Sequence of chain 1.C:
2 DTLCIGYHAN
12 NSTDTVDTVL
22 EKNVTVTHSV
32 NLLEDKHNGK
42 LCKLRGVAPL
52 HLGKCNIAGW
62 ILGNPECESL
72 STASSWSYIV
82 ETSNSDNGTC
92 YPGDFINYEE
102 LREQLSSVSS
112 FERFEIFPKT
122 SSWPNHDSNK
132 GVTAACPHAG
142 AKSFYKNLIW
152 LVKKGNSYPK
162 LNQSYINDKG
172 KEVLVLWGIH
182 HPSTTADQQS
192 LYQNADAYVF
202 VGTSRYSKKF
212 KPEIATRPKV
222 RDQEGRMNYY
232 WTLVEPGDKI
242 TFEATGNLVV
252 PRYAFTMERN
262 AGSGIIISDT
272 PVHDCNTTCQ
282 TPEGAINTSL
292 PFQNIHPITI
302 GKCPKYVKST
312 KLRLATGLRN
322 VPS

Binding-site contacts:
Ligand atom C2 contacts residue ASN277 of chain 1.C at 3.8 Å.
Ligand atom C1 contacts residue ASN288 of chain 1.C at 1.4 Å.
Ligand atom C1 contacts residue ASN277 of chain 1.C at 4.4 Å.
Ligand atom O7 contacts residue ASN39 of chain 1.C at 3.0 Å (h-bond).
Ligand atom C7 contacts residue ASN277 of chain 1.C at 3.3 Å.
Ligand atom C8 contacts residue CYS276 of chain 1.C at 3.7 Å (hydrophobic).
Ligand atom C3 contacts residue ASN288 of chain 1.C at 3.7 Å.
Ligand atom O5 contacts residue ASN288 of chain 1.C at 2.5 Å (h-bond).
Ligand atom N2 contacts residue ASN288 of chain 1.C at 2.8 Å (h-bond).
Ligand atom C8 contacts residue THR278 of chain 1.C at 3.9 Å.
Ligand atom O7 contacts residue ASN288 of chain 1.C at 3.0 Å (h-bond).
Ligand atom C7 contacts residue ASN39 of chain 1.C at 3.6 Å.
Ligand atom C8 contacts residue CYS43 of chain 1.C at 4.3 Å (hydrophobic).
Ligand atom O3 contacts residue ASN277 of chain 1.C at 4.3 Å.
Ligand atom C8 contacts residue ASN277 of chain 1.C at 3.0 Å.
Ligand atom C3 contacts residue ASN277 of chain 1.C at 4.1 Å.
Ligand atom C8 contacts residue ASN39 of chain 1.C at 3.5 Å.
Ligand atom C2 contacts residue ASN288 of chain 1.C at 2.4 Å.
Ligand atom C8 contacts residue ASN288 of chain 1.C at 4.2 Å.
Ligand atom C4 contacts residue ASN288 of chain 1.C at 4.2 Å.
Ligand atom N2 contacts residue ASN277 of chain 1.C at 2.7 Å (h-bond).
Ligand atom C5 contacts residue ASN288 of chain 1.C at 3.7 Å.
Ligand atom C7 contacts residue ASN288 of chain 1.C at 3.0 Å.

This small molecule binds to this protein.
Small molecule (SMILES): CC(=O)N[C@@H]1[C@@H](O)[C@H](O)[C@@H](CO)O[C@H]1O